Binding-site contacts:
Ligand atom C5 contacts residue ASN798 of chain 1.B at 3.7 Å.
Ligand atom C5 contacts residue SER800 of chain 1.B at 3.8 Å.
Ligand atom C1 contacts residue ASN798 of chain 1.B at 1.4 Å.
Ligand atom O5 contacts residue ASN798 of chain 1.B at 2.4 Å (h-bond).
Ligand atom O5 contacts residue GLN801 of chain 1.B at 4.4 Å.
Ligand atom O7 contacts residue ASN798 of chain 1.B at 4.4 Å.
Ligand atom C1 contacts residue SER800 of chain 1.B at 3.4 Å.
Ligand atom C4 contacts residue ASN798 of chain 1.B at 4.2 Å.
Ligand atom C6 contacts residue GLN801 of chain 1.B at 4.1 Å.
Ligand atom N2 contacts residue ASN798 of chain 1.B at 2.9 Å (h-bond).
Ligand atom C2 contacts residue ASN798 of chain 1.B at 2.5 Å.
Ligand atom O6 contacts residue GLN801 of chain 1.B at 3.5 Å (h-bond).
Ligand atom O5 contacts residue SER800 of chain 1.B at 3.7 Å.
Ligand atom C2 contacts residue SER800 of chain 1.B at 4.4 Å.
Ligand atom C3 contacts residue ASN798 of chain 1.B at 3.8 Å.
Ligand atom C7 contacts residue ASN798 of chain 1.B at 3.9 Å.

This protein binds this small molecule.
Small molecule (SMILES): CC(=O)N[C@@H]1[C@@H](O)[C@H](O)[C@@H](CO)O[C@H]1O

Sequence of chain 1.B:
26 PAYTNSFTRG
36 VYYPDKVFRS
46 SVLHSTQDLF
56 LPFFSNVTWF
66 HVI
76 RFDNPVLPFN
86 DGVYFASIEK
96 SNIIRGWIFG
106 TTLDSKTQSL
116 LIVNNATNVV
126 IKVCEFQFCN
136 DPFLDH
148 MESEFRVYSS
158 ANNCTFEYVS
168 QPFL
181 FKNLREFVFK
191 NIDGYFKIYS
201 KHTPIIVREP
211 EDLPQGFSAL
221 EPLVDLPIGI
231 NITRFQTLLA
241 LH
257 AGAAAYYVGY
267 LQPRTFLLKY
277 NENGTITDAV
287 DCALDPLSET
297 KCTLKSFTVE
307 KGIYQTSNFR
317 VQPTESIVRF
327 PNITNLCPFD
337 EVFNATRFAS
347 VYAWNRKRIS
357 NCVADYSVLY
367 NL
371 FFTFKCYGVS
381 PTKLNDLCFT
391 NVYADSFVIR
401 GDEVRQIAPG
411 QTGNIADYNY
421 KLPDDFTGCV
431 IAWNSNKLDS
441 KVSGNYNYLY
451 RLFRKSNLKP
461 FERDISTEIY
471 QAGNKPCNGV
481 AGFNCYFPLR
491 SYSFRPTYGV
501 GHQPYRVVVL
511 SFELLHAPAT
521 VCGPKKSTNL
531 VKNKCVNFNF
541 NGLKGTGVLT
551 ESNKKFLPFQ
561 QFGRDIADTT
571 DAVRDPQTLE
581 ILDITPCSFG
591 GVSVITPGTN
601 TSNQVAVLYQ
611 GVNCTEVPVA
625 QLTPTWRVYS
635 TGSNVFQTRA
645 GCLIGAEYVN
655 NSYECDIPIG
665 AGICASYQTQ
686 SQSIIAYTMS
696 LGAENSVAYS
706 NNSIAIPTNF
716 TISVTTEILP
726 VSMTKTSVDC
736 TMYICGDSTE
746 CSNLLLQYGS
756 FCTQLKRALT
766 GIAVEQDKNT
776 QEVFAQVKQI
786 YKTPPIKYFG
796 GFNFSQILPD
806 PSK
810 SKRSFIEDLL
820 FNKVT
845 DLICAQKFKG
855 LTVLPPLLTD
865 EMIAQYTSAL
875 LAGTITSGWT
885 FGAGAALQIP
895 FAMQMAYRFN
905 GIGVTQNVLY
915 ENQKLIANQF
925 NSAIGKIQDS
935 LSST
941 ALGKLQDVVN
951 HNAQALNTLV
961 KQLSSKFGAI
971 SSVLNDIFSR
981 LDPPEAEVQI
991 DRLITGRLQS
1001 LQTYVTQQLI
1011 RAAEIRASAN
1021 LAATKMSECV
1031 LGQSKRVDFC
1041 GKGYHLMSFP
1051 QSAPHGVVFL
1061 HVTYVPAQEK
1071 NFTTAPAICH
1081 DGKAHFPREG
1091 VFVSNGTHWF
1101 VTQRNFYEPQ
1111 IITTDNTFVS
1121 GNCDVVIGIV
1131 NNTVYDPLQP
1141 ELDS